Sequence of chain 1.B:
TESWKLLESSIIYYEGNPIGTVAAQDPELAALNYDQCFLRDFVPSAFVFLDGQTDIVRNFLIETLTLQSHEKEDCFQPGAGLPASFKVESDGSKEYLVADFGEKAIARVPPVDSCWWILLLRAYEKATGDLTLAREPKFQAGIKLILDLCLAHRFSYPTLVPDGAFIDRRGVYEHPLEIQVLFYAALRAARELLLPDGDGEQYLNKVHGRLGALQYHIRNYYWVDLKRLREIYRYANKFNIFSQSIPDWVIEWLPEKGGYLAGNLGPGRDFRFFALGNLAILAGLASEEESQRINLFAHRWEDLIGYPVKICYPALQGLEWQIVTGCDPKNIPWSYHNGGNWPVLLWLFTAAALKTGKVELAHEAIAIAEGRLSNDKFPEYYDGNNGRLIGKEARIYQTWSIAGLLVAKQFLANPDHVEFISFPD

Sequence of chain 1.C:
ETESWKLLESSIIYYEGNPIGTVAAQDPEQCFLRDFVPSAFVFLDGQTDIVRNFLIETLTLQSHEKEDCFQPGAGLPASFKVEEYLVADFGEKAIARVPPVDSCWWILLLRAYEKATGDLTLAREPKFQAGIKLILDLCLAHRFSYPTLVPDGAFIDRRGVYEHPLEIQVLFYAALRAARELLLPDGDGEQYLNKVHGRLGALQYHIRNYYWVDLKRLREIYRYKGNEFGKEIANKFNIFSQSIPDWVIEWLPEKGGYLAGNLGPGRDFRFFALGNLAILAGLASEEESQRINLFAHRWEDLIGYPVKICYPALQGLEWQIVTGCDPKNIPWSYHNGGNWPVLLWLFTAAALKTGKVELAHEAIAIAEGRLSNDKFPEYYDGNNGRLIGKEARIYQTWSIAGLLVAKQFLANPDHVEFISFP

Binding-site contacts:
Ligand atom C6 contacts residue VAL126 of chain 1.B at 4.2 Å (hydrophobic).
Ligand atom C3 contacts residue ARG190 of chain 1.B at 4.0 Å.
Ligand atom C2 contacts residue ASP189 of chain 1.B at 3.2 Å.
Ligand atom O3 contacts residue LYS365 of chain 1.B at 4.2 Å.
Ligand atom O2 contacts residue TYR371 of chain 1.B at 3.9 Å.
Ligand atom C6 contacts residue ASP189 of chain 1.B at 3.6 Å.
Ligand atom C6 contacts residue ILE123 of chain 1.B at 3.7 Å (hydrophobic).
Ligand atom C1 contacts residue TYR371 of chain 1.B at 3.8 Å (hydrophobic).
Ligand atom C5 contacts residue ASP189 of chain 1.B at 3.6 Å.
Ligand atom O1 contacts residue TYR48 of chain 1.B at 3.3 Å.
Ligand atom O2 contacts residue ASP189 of chain 1.B at 2.4 Å (salt-bridge).
Ligand atom O5 contacts residue ASP189 of chain 1.B at 3.3 Å (salt-bridge).
Ligand atom C5 contacts residue ILE123 of chain 1.B at 3.7 Å (hydrophobic).
Ligand atom O3 contacts residue ASP189 of chain 1.B at 2.8 Å (salt-bridge).
Ligand atom O1 contacts residue ILE123 of chain 1.B at 4.4 Å.
Ligand atom O1 contacts residue LEU46 of chain 1.B at 3.6 Å.
Ligand atom O6 contacts residue ILE123 of chain 1.B at 3.0 Å (h-bond).
Ligand atom C1 contacts residue LYS365 of chain 1.B at 4.2 Å.
Ligand atom C6 contacts residue ASN47 of chain 1.B at 4.1 Å.
Ligand atom O4 contacts residue ILE123 of chain 1.B at 3.6 Å.
Ligand atom C1 contacts residue TYR48 of chain 1.B at 3.3 Å (hydrophobic).
Ligand atom C5 contacts residue ASN47 of chain 1.B at 3.8 Å.
Ligand atom C4 contacts residue ARG190 of chain 1.B at 3.9 Å.
Ligand atom O6 contacts residue ASN47 of chain 1.B at 3.4 Å (h-bond).
Ligand atom O5 contacts residue ASN47 of chain 1.B at 3.0 Å (h-bond).
Ligand atom C4 contacts residue ASP189 of chain 1.B at 3.3 Å.
Ligand atom C3 contacts residue ASP189 of chain 1.B at 3.5 Å.
Ligand atom O1 contacts residue LYS365 of chain 1.B at 4.3 Å.
Ligand atom C4 contacts residue ILE123 of chain 1.B at 4.3 Å (hydrophobic).
Ligand atom O3 contacts residue TYR371 of chain 1.B at 2.7 Å (h-bond).
Ligand atom C3 contacts residue TYR371 of chain 1.B at 3.7 Å (hydrophobic).
Ligand atom C2 contacts residue ASN47 of chain 1.B at 4.0 Å.
Ligand atom O3 contacts residue ARG190 of chain 1.B at 3.5 Å.
Ligand atom O6 contacts residue ALA122 of chain 1.B at 3.5 Å.
Ligand atom O3 contacts residue HIS372 of chain 1.B at 3.9 Å.
Ligand atom C2 contacts residue TYR371 of chain 1.B at 4.0 Å (hydrophobic).
Ligand atom O4 contacts residue ARG190 of chain 1.B at 2.9 Å (salt-bridge).
Ligand atom O1 contacts residue ASN47 of chain 1.B at 2.8 Å (h-bond).
Ligand atom O4 contacts residue ASP189 of chain 1.B at 4.0 Å.
Ligand atom C1 contacts residue ASN47 of chain 1.B at 3.7 Å.

The protein below binds the small molecule below.
Small molecule (SMILES): OC[C@H]1O[C@](O)(CO)[C@@H](O)[C@@H]1O